Sequence of chain 1.I:
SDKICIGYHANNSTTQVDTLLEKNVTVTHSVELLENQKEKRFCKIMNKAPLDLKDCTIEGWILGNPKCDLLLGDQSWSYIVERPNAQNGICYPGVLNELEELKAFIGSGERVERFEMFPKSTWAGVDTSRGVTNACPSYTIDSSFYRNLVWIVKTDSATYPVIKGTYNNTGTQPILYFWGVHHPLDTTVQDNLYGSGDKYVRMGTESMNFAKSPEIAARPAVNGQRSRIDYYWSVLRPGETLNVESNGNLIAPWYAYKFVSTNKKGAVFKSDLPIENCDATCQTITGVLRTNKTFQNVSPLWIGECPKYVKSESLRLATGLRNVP

The protein below binds the small molecule below.
Small molecule (SMILES): CC(=O)N[C@@H]1[C@@H](O)[C@H](O)[C@@H](CO)O[C@H]1O

Binding-site contacts:
Ligand atom C3 contacts residue ASN16 of chain 1.I at 3.9 Å.
Ligand atom C8 contacts residue ASN16 of chain 1.I at 4.2 Å.
Ligand atom C7 contacts residue ASN16 of chain 1.I at 3.0 Å.
Ligand atom N2 contacts residue ASN16 of chain 1.I at 2.9 Å (h-bond).
Ligand atom C2 contacts residue ASN16 of chain 1.I at 2.5 Å.
Ligand atom C1 contacts residue ASN16 of chain 1.I at 1.5 Å.
Ligand atom O7 contacts residue ASN16 of chain 1.I at 2.8 Å (h-bond).
Ligand atom C4 contacts residue ASN16 of chain 1.I at 4.3 Å.
Ligand atom C5 contacts residue ASN16 of chain 1.I at 3.7 Å.
Ligand atom O5 contacts residue ASN16 of chain 1.I at 2.5 Å (h-bond).